This protein binds this small molecule.
Small molecule (SMILES): CC(C)=CCC/C(C)=C/CC/C(C)=C/CS[P](=O)(O)OP(=O)(O)O

Binding-site contacts:
Ligand atom PA contacts residue MG1 of chain 1.L at 3.3 Å.
Ligand atom O1B contacts residue ASP84 of chain 1.B at 3.1 Å (salt-bridge).
Ligand atom C15 contacts residue TRP302 of chain 1.B at 3.7 Å (hydrophobic).
Ligand atom O1A contacts residue MG1 of chain 1.L at 2.1 Å.
Ligand atom O2B contacts residue MG1 of chain 1.L at 2.0 Å.
Ligand atom O3B contacts residue PHE81 of chain 1.B at 3.6 Å.
Ligand atom C14 contacts residue TYR61 of chain 1.B at 3.4 Å (hydrophobic).
Ligand atom PA contacts residue MG1 of chain 1.J at 3.2 Å.
Ligand atom O1A contacts residue ARG169 of chain 1.B at 3.3 Å (salt-bridge).
Ligand atom O2B contacts residue TYR309 of chain 1.B at 3.5 Å (h-bond).
Ligand atom O2B contacts residue GLU221 of chain 1.B at 2.9 Å (salt-bridge).
Ligand atom C4 contacts residue PHE147 of chain 1.B at 3.7 Å (hydrophobic).
Ligand atom O3B contacts residue TYR309 of chain 1.B at 2.6 Å (h-bond).
Ligand atom C14 contacts residue ASN213 of chain 1.B at 3.7 Å.
Ligand atom O3A contacts residue MG1 of chain 1.J at 3.4 Å.
Ligand atom O2B contacts residue SER217 of chain 1.B at 3.1 Å.
Ligand atom O1B contacts residue LYS220 of chain 1.B at 2.9 Å (salt-bridge).
Ligand atom O1A contacts residue ASN213 of chain 1.B at 2.8 Å (h-bond).
Ligand atom O2A contacts residue ASP84 of chain 1.B at 3.0 Å (salt-bridge).
Ligand atom O1B contacts residue MG1 of chain 1.J at 2.0 Å.
Ligand atom S1 contacts residue ARG169 of chain 1.B at 3.1 Å (salt-bridge).
Ligand atom O3B contacts residue ARG308 of chain 1.B at 2.9 Å (salt-bridge).
Ligand atom O2B contacts residue ASN213 of chain 1.B at 3.3 Å (h-bond).
Ligand atom PB contacts residue MG1 of chain 1.J at 3.2 Å.
Ligand atom C5 contacts residue PHE147 of chain 1.B at 3.3 Å (hydrophobic).
Ligand atom PB contacts residue MG1 of chain 1.L at 3.3 Å.
Ligand atom O2A contacts residue MG1 of chain 1.K at 2.1 Å.
Ligand atom C11 contacts residue TYR61 of chain 1.B at 3.6 Å (hydrophobic).
Ligand atom O3A contacts residue ASN213 of chain 1.B at 3.7 Å.
Ligand atom PB contacts residue ARG308 of chain 1.B at 3.7 Å.
Ligand atom O2A contacts residue MG1 of chain 1.J at 2.2 Å.
Ligand atom C3 contacts residue PHE147 of chain 1.B at 3.6 Å (hydrophobic).
Ligand atom C9 contacts residue PHE81 of chain 1.B at 3.3 Å (hydrophobic).
Ligand atom C12 contacts residue TYR61 of chain 1.B at 3.4 Å (hydrophobic).
Ligand atom O3A contacts residue MG1 of chain 1.L at 3.4 Å.
Ligand atom PA contacts residue MG1 of chain 1.K at 3.4 Å.
Ligand atom O1B contacts residue ARG308 of chain 1.B at 3.0 Å (salt-bridge).
Ligand atom PB contacts residue TYR309 of chain 1.B at 3.6 Å.
Ligand atom O1A contacts residue GLU221 of chain 1.B at 3.1 Å (salt-bridge).
Ligand atom C13 contacts residue TYR61 of chain 1.B at 3.3 Å (hydrophobic).

Sequence of chain 1.B:
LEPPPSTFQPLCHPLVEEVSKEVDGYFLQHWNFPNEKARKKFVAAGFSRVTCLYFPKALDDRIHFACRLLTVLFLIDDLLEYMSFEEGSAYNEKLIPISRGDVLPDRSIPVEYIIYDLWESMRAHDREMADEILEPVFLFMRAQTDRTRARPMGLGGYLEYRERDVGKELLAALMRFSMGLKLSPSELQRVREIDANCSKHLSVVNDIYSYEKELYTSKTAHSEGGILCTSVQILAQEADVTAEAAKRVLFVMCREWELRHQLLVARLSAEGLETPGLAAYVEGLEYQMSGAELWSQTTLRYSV